Sequence of chain 1.D:
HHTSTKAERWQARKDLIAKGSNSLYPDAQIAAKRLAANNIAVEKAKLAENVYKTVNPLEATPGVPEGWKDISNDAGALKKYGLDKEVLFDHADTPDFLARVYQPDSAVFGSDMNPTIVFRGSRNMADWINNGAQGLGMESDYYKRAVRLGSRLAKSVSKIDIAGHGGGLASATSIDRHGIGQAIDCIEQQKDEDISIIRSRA

Binding-site contacts:
Ligand atom C12 contacts residue LYS302 of chain 1.D at 2.4 Å.
Ligand atom C25 contacts residue GLU299 of chain 1.D at 3.6 Å.
Ligand atom C13 contacts residue ARG21 of chain 1.D at 1.7 Å.
Ligand atom C12 contacts residue GLU299 of chain 1.D at 4.0 Å.
Ligand atom C25 contacts residue LYS302 of chain 1.D at 3.0 Å.
Ligand atom C12 contacts residue ARG21 of chain 1.D at 1.8 Å.
Ligand atom C13 contacts residue LYS302 of chain 1.D at 1.3 Å.
Ligand atom C25 contacts residue ASP303 of chain 1.D at 3.7 Å.
Ligand atom C13 contacts residue GLU299 of chain 1.D at 3.8 Å.
Ligand atom C12 contacts residue ILE306 of chain 1.D at 4.0 Å (hydrophobic).
Ligand atom C25 contacts residue ARG21 of chain 1.D at 2.7 Å.
Ligand atom C25 contacts residue ILE306 of chain 1.D at 3.6 Å (hydrophobic).
Ligand atom C13 contacts residue ASN47 of chain 1.D at 4.0 Å.
Ligand atom C13 contacts residue ILE306 of chain 1.D at 4.4 Å (hydrophobic).

This small molecule binds to this protein.
Small molecule (SMILES): CC(=O)C=O